Binding-site contacts:
Ligand atom O3 contacts residue ILE304 of chain 1.F at 3.6 Å.
Ligand atom O2 contacts residue SER245 of chain 1.F at 2.6 Å (h-bond).
Ligand atom O5 contacts residue ILE292 of chain 1.F at 3.9 Å.
Ligand atom C2 contacts residue ILE292 of chain 1.F at 4.0 Å (hydrophobic).
Ligand atom C8 contacts residue ASP358 of chain 1.F at 4.0 Å.
Ligand atom O3 contacts residue LEU290 of chain 1.F at 4.1 Å.
Ligand atom O3 contacts residue ILE292 of chain 1.F at 3.4 Å.
Ligand atom C7 contacts residue SER245 of chain 1.F at 3.3 Å.
Ligand atom C6 contacts residue ALA213 of chain 1.F at 3.9 Å (hydrophobic).
Ligand atom C4 contacts residue FE1 of chain 1.S at 4.1 Å.
Ligand atom C8 contacts residue ILE292 of chain 1.F at 4.2 Å (hydrophobic).
Ligand atom C1 contacts residue VAL207 of chain 1.F at 3.5 Å (hydrophobic).
Ligand atom O1 contacts residue SER245 of chain 1.F at 3.6 Å (h-bond).
Ligand atom C3 contacts residue ILE292 of chain 1.F at 3.7 Å (hydrophobic).
Ligand atom C8 contacts residue ARG311 of chain 1.F at 3.5 Å.
Ligand atom C1 contacts residue ILE292 of chain 1.F at 4.1 Å (hydrophobic).
Ligand atom C5 contacts residue ALA213 of chain 1.F at 4.3 Å (hydrophobic).
Ligand atom C7 contacts residue SER210 of chain 1.F at 4.3 Å.
Ligand atom C3 contacts residue FE1 of chain 1.S at 3.5 Å.
Ligand atom O2 contacts residue ALA213 of chain 1.F at 4.0 Å.
Ligand atom O2 contacts residue SER210 of chain 1.F at 3.4 Å.
Ligand atom O5 contacts residue FE1 of chain 1.S at 4.2 Å.
Ligand atom O4 contacts residue VAL207 of chain 1.F at 4.3 Å.
Ligand atom O4 contacts residue FE1 of chain 1.S at 3.7 Å.
Ligand atom C4 contacts residue ILE292 of chain 1.F at 3.3 Å (hydrophobic).
Ligand atom C6 contacts residue ILE292 of chain 1.F at 3.8 Å (hydrophobic).
Ligand atom O5 contacts residue ASP358 of chain 1.F at 4.2 Å.
Ligand atom O1 contacts residue LEU290 of chain 1.F at 3.8 Å.
Ligand atom C5 contacts residue LEU290 of chain 1.F at 4.1 Å (hydrophobic).
Ligand atom O1 contacts residue ARG392 of chain 1.F at 3.3 Å (salt-bridge).
Ligand atom C2 contacts residue FE1 of chain 1.S at 3.7 Å.
Ligand atom O5 contacts residue ARG311 of chain 1.F at 2.9 Å (salt-bridge).
Ligand atom C2 contacts residue VAL207 of chain 1.F at 3.4 Å (hydrophobic).
Ligand atom O4 contacts residue ARG311 of chain 1.F at 2.8 Å (salt-bridge).
Ligand atom O5 contacts residue ILE304 of chain 1.F at 4.3 Å.
Ligand atom C5 contacts residue ILE292 of chain 1.F at 3.4 Å (hydrophobic).
Ligand atom C7 contacts residue ALA213 of chain 1.F at 3.5 Å (hydrophobic).
Ligand atom C8 contacts residue FE1 of chain 1.S at 3.6 Å.
Ligand atom O4 contacts residue ASP358 of chain 1.F at 3.6 Å.
Ligand atom O1 contacts residue ALA213 of chain 1.F at 3.4 Å.

This protein binds this small molecule.
Small molecule (SMILES): O=C(O)c1ccc(C(=O)O)c(O)c1

Sequence of chain 1.F:
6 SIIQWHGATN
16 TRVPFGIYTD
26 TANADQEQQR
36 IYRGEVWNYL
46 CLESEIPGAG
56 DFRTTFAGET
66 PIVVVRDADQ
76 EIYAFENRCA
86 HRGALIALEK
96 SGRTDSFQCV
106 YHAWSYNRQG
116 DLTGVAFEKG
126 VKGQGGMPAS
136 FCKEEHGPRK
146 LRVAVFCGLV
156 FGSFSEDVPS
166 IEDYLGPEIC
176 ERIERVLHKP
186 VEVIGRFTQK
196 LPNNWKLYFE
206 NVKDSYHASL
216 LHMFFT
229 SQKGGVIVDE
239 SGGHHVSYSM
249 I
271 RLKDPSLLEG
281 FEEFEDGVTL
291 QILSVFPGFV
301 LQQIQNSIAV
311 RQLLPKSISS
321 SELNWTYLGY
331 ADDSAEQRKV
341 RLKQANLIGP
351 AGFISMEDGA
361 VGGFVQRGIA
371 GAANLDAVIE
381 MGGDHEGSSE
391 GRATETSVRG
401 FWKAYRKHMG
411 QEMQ